Sequence of chain 44.A:
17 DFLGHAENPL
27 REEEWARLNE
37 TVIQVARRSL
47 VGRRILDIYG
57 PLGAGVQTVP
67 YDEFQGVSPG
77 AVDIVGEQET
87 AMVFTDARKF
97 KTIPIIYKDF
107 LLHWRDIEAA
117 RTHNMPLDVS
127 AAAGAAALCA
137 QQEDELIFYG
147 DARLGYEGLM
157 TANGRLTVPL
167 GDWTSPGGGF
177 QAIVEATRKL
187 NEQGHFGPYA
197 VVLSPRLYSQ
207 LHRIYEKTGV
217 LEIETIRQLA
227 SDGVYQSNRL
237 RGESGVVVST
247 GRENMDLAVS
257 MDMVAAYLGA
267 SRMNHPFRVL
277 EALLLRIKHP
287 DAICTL

This protein binds this small molecule.
Small molecule (SMILES): CC(C)C[C@H](NC(=O)CN)C(=O)N[C@H](C(=O)N[C@H](C(=O)NCC(=O)N[C@@H](CO)C(=O)N[C@@H](CC(C)C)C(=O)N[C@@H](CCCN=C(N)N)C(=O)NCC=O)C(C)C)[C@@H](C)O

Binding-site contacts:
Ligand atom CB contacts residue ARG49 of chain 44.A at 3.5 Å.
Ligand atom CG2 contacts residue MET259 of chain 44.A at 3.7 Å (hydrophobic).
Ligand atom CB contacts residue ARG50 of chain 44.A at 3.7 Å.
Ligand atom CD2 contacts residue ARG43 of chain 44.A at 3.7 Å.
Ligand atom NH2 contacts residue ARG50 of chain 44.A at 3.3 Å (salt-bridge).
Ligand atom O contacts residue ARG43 of chain 44.A at 3.1 Å (salt-bridge).
Ligand atom OG1 contacts residue MET259 of chain 44.A at 2.8 Å (h-bond).
Ligand atom CA contacts residue ARG49 of chain 44.A at 3.5 Å.
Ligand atom CA contacts residue ASP258 of chain 44.A at 3.7 Å.
Ligand atom O contacts residue ARG50 of chain 44.A at 3.6 Å.
Ligand atom CD contacts residue ARG50 of chain 44.A at 3.6 Å.
Ligand atom CA contacts residue ASP258 of chain 44.A at 3.5 Å.
Ligand atom NH1 contacts residue THR246 of chain 44.A at 3.0 Å (h-bond).
Ligand atom CB contacts residue ASP258 of chain 44.A at 3.7 Å.
Ligand atom N contacts residue ARG49 of chain 44.A at 3.0 Å (salt-bridge).
Ligand atom N contacts residue ILE39 of chain 44.A at 3.7 Å.
Ligand atom N contacts residue ASP258 of chain 44.A at 2.9 Å (salt-bridge).
Ligand atom CB contacts residue ASP258 of chain 44.A at 3.5 Å.
Ligand atom OG1 contacts residue ASP258 of chain 44.A at 3.3 Å.
Ligand atom CA contacts residue ARG50 of chain 44.A at 3.5 Å.
Ligand atom NE contacts residue ASP53 of chain 44.A at 3.7 Å.
Ligand atom C contacts residue ASP258 of chain 44.A at 3.6 Å.
Ligand atom CB contacts residue ILE39 of chain 44.A at 3.6 Å (hydrophobic).
Ligand atom C contacts residue ASP258 of chain 44.A at 3.7 Å.
Ligand atom OG1 contacts residue ILE39 of chain 44.A at 3.5 Å.
Ligand atom CA contacts residue ASP258 of chain 44.A at 3.7 Å.
Ligand atom O contacts residue ILE39 of chain 44.A at 3.6 Å.
Ligand atom O contacts residue ARG43 of chain 44.A at 3.0 Å (salt-bridge).
Ligand atom O contacts residue ARG49 of chain 44.A at 3.1 Å (salt-bridge).
Ligand atom N contacts residue ASP258 of chain 44.A at 2.8 Å (salt-bridge).
Ligand atom C contacts residue ILE39 of chain 44.A at 3.6 Å (hydrophobic).
Ligand atom CB contacts residue MET259 of chain 44.A at 3.8 Å (hydrophobic).
Ligand atom C contacts residue ARG49 of chain 44.A at 3.4 Å.
Ligand atom NH1 contacts residue ASP228 of chain 44.A at 2.8 Å (salt-bridge).
Ligand atom CG2 contacts residue ALA42 of chain 44.A at 3.7 Å (hydrophobic).
Ligand atom CD contacts residue LEU52 of chain 44.A at 3.5 Å (hydrophobic).
Ligand atom N contacts residue ARG49 of chain 44.A at 3.6 Å.
Ligand atom N contacts residue ASP258 of chain 44.A at 3.0 Å (salt-bridge).
Ligand atom N contacts residue ARG49 of chain 44.A at 3.6 Å.
Ligand atom CD2 contacts residue ASP258 of chain 44.A at 3.5 Å.